Sequence of chain 1.C:
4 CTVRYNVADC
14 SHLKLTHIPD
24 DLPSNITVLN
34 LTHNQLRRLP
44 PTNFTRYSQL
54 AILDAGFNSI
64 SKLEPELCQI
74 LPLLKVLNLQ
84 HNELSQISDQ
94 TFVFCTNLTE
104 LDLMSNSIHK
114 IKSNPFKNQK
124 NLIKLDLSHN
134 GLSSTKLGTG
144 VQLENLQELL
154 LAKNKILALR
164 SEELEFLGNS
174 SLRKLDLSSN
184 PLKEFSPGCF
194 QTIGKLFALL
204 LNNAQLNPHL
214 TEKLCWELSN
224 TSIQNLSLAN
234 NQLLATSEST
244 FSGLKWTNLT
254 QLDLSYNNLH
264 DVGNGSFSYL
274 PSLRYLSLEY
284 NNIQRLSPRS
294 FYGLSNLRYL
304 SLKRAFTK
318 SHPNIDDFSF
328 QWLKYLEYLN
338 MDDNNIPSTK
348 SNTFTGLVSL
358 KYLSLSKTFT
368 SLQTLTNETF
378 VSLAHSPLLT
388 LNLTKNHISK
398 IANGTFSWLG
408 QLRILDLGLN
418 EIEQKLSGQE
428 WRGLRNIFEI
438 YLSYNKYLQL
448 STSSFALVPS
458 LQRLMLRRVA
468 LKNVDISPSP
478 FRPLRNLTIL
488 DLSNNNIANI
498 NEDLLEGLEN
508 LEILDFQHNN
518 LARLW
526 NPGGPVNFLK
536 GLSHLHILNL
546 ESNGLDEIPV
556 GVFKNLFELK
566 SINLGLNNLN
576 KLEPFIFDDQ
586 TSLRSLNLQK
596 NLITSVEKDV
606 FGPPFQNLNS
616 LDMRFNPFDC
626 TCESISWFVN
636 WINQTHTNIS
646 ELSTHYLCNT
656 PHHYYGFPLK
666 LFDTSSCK

Binding-site contacts:
Ligand atom C4 contacts residue ASN172 of chain 1.C at 4.2 Å.
Ligand atom C8 contacts residue VAL144 of chain 1.C at 3.8 Å (hydrophobic).
Ligand atom C2 contacts residue ASN172 of chain 1.C at 2.5 Å.
Ligand atom C8 contacts residue GLU147 of chain 1.C at 3.7 Å.
Ligand atom C8 contacts residue ASN172 of chain 1.C at 4.4 Å.
Ligand atom C3 contacts residue ASN172 of chain 1.C at 3.8 Å.
Ligand atom C5 contacts residue ASN172 of chain 1.C at 3.7 Å.
Ligand atom O7 contacts residue ASN172 of chain 1.C at 3.2 Å (h-bond).
Ligand atom O7 contacts residue GLU147 of chain 1.C at 3.9 Å.
Ligand atom C7 contacts residue GLU147 of chain 1.C at 4.2 Å.
Ligand atom N2 contacts residue ASN172 of chain 1.C at 2.9 Å (h-bond).
Ligand atom C1 contacts residue ASN172 of chain 1.C at 1.4 Å.
Ligand atom C7 contacts residue ASN172 of chain 1.C at 3.2 Å.
Ligand atom O5 contacts residue ASN172 of chain 1.C at 2.4 Å (h-bond).
Ligand atom N2 contacts residue VAL144 of chain 1.C at 4.5 Å.

The protein below binds the small molecule below.
Small molecule (SMILES): CC(=O)N[C@@H]1[C@@H](O)[C@H](O)[C@@H](CO)O[C@H]1O